Sequence of chain 1.B:
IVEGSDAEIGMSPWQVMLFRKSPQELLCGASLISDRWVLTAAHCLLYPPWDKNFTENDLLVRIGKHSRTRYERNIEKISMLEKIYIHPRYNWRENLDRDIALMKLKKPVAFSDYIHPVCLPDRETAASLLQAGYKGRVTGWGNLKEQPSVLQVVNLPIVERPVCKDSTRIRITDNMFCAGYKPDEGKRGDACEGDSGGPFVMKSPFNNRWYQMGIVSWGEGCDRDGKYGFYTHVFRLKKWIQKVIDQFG

Binding-site contacts:
Ligand atom CL1 contacts residue VAL225 of chain 1.B at 3.8 Å.
Ligand atom N2 contacts residue TYR47 of chain 1.B at 3.8 Å.
Ligand atom C2 contacts residue TRP227 of chain 1.B at 3.8 Å (hydrophobic).
Ligand atom C20 contacts residue CYS201 of chain 1.B at 3.7 Å (hydrophobic).
Ligand atom C16 contacts residue TRP227 of chain 1.B at 3.4 Å (hydrophobic).
Ligand atom C15 contacts residue GLY228 of chain 1.B at 3.7 Å.
Ligand atom C18 contacts residue ASP199 of chain 1.B at 3.3 Å.
Ligand atom C14 contacts residue LEU96 of chain 1.B at 3.5 Å (hydrophobic).
Ligand atom CL1 contacts residue GLY238 of chain 1.B at 3.5 Å.
Ligand atom C16 contacts residue VAL225 of chain 1.B at 3.7 Å (hydrophobic).
Ligand atom C12 contacts residue TRP227 of chain 1.B at 3.3 Å (hydrophobic).
Ligand atom CL1 contacts residue TYR240 of chain 1.B at 3.8 Å.
Ligand atom C5 contacts residue HIS43 of chain 1.B at 3.4 Å.
Ligand atom C6 contacts residue TYR47 of chain 1.B at 3.6 Å (hydrophobic).
Ligand atom C7 contacts residue TYR47 of chain 1.B at 3.2 Å (hydrophobic).
Ligand atom C19 contacts residue ALA200 of chain 1.B at 3.2 Å (hydrophobic).
Ligand atom C6 contacts residue LEU96 of chain 1.B at 3.3 Å (hydrophobic).
Ligand atom C17 contacts residue GLY228 of chain 1.B at 3.8 Å.
Ligand atom N1 contacts residue TRP50 of chain 1.B at 3.5 Å.
Ligand atom C19 contacts residue CYS201 of chain 1.B at 3.7 Å (hydrophobic).
Ligand atom C14 contacts residue TRP227 of chain 1.B at 3.7 Å (hydrophobic).
Ligand atom O5 contacts residue GLY228 of chain 1.B at 3.7 Å.
Ligand atom C16 contacts residue GLY228 of chain 1.B at 3.7 Å.
Ligand atom C18 contacts residue ALA200 of chain 1.B at 3.4 Å (hydrophobic).
Ligand atom C19 contacts residue GLY230 of chain 1.B at 3.8 Å.
Ligand atom O2 contacts residue SER205 of chain 1.B at 3.7 Å.
Ligand atom C1 contacts residue SER205 of chain 1.B at 3.2 Å.
Ligand atom C12 contacts residue ILE179 of chain 1.B at 3.3 Å (hydrophobic).
Ligand atom C17 contacts residue TRP227 of chain 1.B at 3.5 Å (hydrophobic).
Ligand atom O1 contacts residue TRP227 of chain 1.B at 3.2 Å.
Ligand atom CL1 contacts residue PHE239 of chain 1.B at 3.5 Å.
Ligand atom C17 contacts residue ALA200 of chain 1.B at 3.7 Å (hydrophobic).
Ligand atom C3 contacts residue TRP50 of chain 1.B at 3.8 Å (hydrophobic).
Ligand atom O3 contacts residue ILE179 of chain 1.B at 3.7 Å.
Ligand atom CL1 contacts residue TRP227 of chain 1.B at 3.5 Å.
Ligand atom C1 contacts residue SER226 of chain 1.B at 3.9 Å.
Ligand atom C9 contacts residue TRP50 of chain 1.B at 3.7 Å (hydrophobic).
Ligand atom C20 contacts residue GLY228 of chain 1.B at 3.9 Å.
Ligand atom C7 contacts residue TRP50 of chain 1.B at 3.6 Å (hydrophobic).
Ligand atom O1 contacts residue GLY228 of chain 1.B at 2.9 Å (h-bond).

This protein binds this small molecule.
Small molecule (SMILES): CC(C)(C)OC(=O)NCC(=O)N1CCC[C@H]1COC(=O)Cc1cccc(Cl)c1